Sequence of chain 1.A:
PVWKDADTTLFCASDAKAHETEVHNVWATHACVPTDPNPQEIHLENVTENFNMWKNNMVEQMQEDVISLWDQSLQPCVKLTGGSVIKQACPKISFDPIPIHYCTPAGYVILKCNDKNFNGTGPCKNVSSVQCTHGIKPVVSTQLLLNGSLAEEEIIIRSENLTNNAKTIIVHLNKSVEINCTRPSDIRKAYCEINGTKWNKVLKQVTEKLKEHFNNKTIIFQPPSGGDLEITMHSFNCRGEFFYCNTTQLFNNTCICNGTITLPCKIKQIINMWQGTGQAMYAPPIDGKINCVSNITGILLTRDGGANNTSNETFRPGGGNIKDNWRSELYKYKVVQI

Sequence of chain 1.C:
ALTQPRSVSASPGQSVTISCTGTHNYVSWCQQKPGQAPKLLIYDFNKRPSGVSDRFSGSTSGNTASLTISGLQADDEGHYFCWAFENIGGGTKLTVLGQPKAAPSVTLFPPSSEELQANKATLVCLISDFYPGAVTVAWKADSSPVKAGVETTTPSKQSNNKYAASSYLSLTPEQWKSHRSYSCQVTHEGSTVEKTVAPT

The small molecule below binds the protein below.
Small molecule (SMILES): CC(=O)N[C@@H]1[C@@H](O)[C@H](O)[C@@H](CO)O[C@H]1O

Binding-site contacts:
Ligand atom N2 contacts residue THR164 of chain 1.A at 3.5 Å (h-bond).
Ligand atom C4 contacts residue ASN162 of chain 1.A at 4.2 Å.
Ligand atom O4 contacts residue TYR28 of chain 1.C at 4.0 Å.
Ligand atom O7 contacts residue ASN27 of chain 1.C at 3.9 Å.
Ligand atom C2 contacts residue ASN162 of chain 1.A at 2.3 Å.
Ligand atom C7 contacts residue TYR28 of chain 1.C at 3.9 Å (hydrophobic).
Ligand atom C3 contacts residue ASN162 of chain 1.A at 3.7 Å.
Ligand atom O7 contacts residue TYR28 of chain 1.C at 3.4 Å.
Ligand atom C5 contacts residue ASN162 of chain 1.A at 3.7 Å.
Ligand atom C7 contacts residue ASN27 of chain 1.C at 4.1 Å.
Ligand atom C3 contacts residue TYR28 of chain 1.C at 4.0 Å (hydrophobic).
Ligand atom O3 contacts residue TYR28 of chain 1.C at 3.9 Å.
Ligand atom C7 contacts residue THR164 of chain 1.A at 4.3 Å.
Ligand atom O5 contacts residue ASN162 of chain 1.A at 2.5 Å (h-bond).
Ligand atom N2 contacts residue PHE87 of chain 1.C at 4.0 Å.
Ligand atom C8 contacts residue TYR28 of chain 1.C at 3.4 Å (hydrophobic).
Ligand atom N2 contacts residue ASN162 of chain 1.A at 2.8 Å (h-bond).
Ligand atom O5 contacts residue GLU161 of chain 1.A at 4.3 Å.
Ligand atom C8 contacts residue PHE87 of chain 1.C at 3.2 Å (hydrophobic).
Ligand atom C8 contacts residue ASN27 of chain 1.C at 3.5 Å.
Ligand atom C2 contacts residue THR164 of chain 1.A at 3.6 Å.
Ligand atom O6 contacts residue GLU161 of chain 1.A at 4.0 Å.
Ligand atom C7 contacts residue PHE87 of chain 1.C at 4.2 Å (hydrophobic).
Ligand atom C7 contacts residue ASN162 of chain 1.A at 4.1 Å.
Ligand atom C1 contacts residue ASN162 of chain 1.A at 1.4 Å.
Ligand atom C1 contacts residue THR164 of chain 1.A at 3.8 Å.